Binding-site contacts:
Ligand atom C37 contacts residue ASP151 of chain 1.E at 3.5 Å.
Ligand atom C9 contacts residue ALA40 of chain 1.E at 3.6 Å (hydrophobic).
Ligand atom C39 contacts residue ASN138 of chain 1.E at 3.6 Å.
Ligand atom N14 contacts residue THR86 of chain 1.E at 3.5 Å (h-bond).
Ligand atom C33 contacts residue LYS42 of chain 1.E at 3.8 Å.
Ligand atom C42 contacts residue LEU154 of chain 1.E at 3.7 Å (hydrophobic).
Ligand atom C16 contacts residue LEU20 of chain 1.E at 3.7 Å (hydrophobic).
Ligand atom C16 contacts residue MET89 of chain 1.E at 3.5 Å (hydrophobic).
Ligand atom O43 contacts residue LYS42 of chain 1.E at 3.2 Å (salt-bridge).
Ligand atom O26 contacts residue GLY92 of chain 1.E at 3.7 Å.
Ligand atom C41 contacts residue ASP133 of chain 1.E at 3.8 Å.
Ligand atom C4 contacts residue LEU20 of chain 1.E at 3.7 Å (hydrophobic).
Ligand atom C11 contacts residue MET89 of chain 1.E at 3.7 Å (hydrophobic).
Ligand atom C33 contacts residue GLN24 of chain 1.E at 3.7 Å.
Ligand atom C17 contacts residue LEU20 of chain 1.E at 3.5 Å (hydrophobic).
Ligand atom C32 contacts residue LYS42 of chain 1.E at 3.5 Å.
Ligand atom C21 contacts residue ALA90 of chain 1.E at 3.6 Å (hydrophobic).
Ligand atom C37 contacts residue ASN138 of chain 1.E at 3.8 Å.
Ligand atom C21 contacts residue TYR88 of chain 1.E at 3.6 Å (hydrophobic).
Ligand atom C6 contacts residue VAL28 of chain 1.E at 3.7 Å (hydrophobic).
Ligand atom N24 contacts residue MET89 of chain 1.E at 2.8 Å (h-bond).
Ligand atom C34 contacts residue GLN24 of chain 1.E at 3.6 Å.
Ligand atom N12 contacts residue LEU20 of chain 1.E at 3.7 Å.
Ligand atom C6 contacts residue GLY23 of chain 1.E at 3.8 Å.
Ligand atom C31 contacts residue LYS42 of chain 1.E at 3.3 Å.
Ligand atom N14 contacts residue ALA40 of chain 1.E at 3.5 Å.
Ligand atom O43 contacts residue GLY23 of chain 1.E at 3.5 Å.
Ligand atom N10 contacts residue MET89 of chain 1.E at 3.4 Å (h-bond).
Ligand atom C9 contacts residue LEU140 of chain 1.E at 3.5 Å (hydrophobic).
Ligand atom N14 contacts residue GLU87 of chain 1.E at 2.9 Å (salt-bridge).
Ligand atom C21 contacts residue MET89 of chain 1.E at 3.3 Å (hydrophobic).
Ligand atom C36 contacts residue ASN138 of chain 1.E at 3.3 Å.
Ligand atom C5 contacts residue LEU20 of chain 1.E at 3.6 Å (hydrophobic).
Ligand atom O43 contacts residue VAL28 of chain 1.E at 3.4 Å.
Ligand atom N14 contacts residue LEU140 of chain 1.E at 3.5 Å.
Ligand atom C1 contacts residue ASP151 of chain 1.E at 3.2 Å.
Ligand atom C18 contacts residue LEU20 of chain 1.E at 3.7 Å (hydrophobic).
Ligand atom C31 contacts residue GLY23 of chain 1.E at 3.6 Å.
Ligand atom C41 contacts residue TYR163 of chain 1.E at 3.4 Å (hydrophobic).
Ligand atom C21 contacts residue GLY92 of chain 1.E at 3.7 Å.

This protein binds this small molecule.
Small molecule (SMILES): Cc1c(NC(=O)c2ccc(C(C)(C)C)cc2)cccc1-c1nc(N)nc(Nc2ccc(C(=O)N3CCOCC3)cc2)n1

Sequence of chain 1.E:
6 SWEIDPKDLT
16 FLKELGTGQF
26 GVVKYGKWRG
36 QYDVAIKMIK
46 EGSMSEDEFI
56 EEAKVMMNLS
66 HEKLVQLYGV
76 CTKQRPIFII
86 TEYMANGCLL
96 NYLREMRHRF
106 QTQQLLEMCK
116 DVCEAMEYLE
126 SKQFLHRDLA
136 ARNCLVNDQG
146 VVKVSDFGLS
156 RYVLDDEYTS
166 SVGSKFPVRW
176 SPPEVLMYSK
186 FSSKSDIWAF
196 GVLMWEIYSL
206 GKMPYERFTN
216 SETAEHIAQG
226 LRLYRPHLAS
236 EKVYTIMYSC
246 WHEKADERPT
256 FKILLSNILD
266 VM